Binding-site contacts:
Ligand atom O1 contacts residue GLN301 of chain 1.B at 3.0 Å (h-bond).
Ligand atom N3 contacts residue PHE304 of chain 1.B at 3.3 Å.
Ligand atom C5 contacts residue PHE304 of chain 1.B at 3.3 Å (hydrophobic).
Ligand atom N3 contacts residue PHE273 of chain 1.B at 3.5 Å.
Ligand atom C1 contacts residue PHE304 of chain 1.B at 3.7 Å (hydrophobic).
Ligand atom C4 contacts residue PHE304 of chain 1.B at 3.6 Å (hydrophobic).
Ligand atom C17 contacts residue ARG147 of chain 1.B at 3.9 Å.
Ligand atom C15 contacts residue HIS99 of chain 1.B at 3.7 Å.
Ligand atom C17 contacts residue HIS99 of chain 1.B at 3.4 Å.
Ligand atom O1 contacts residue PHE304 of chain 1.B at 3.5 Å.
Ligand atom C16 contacts residue PHE273 of chain 1.B at 2.9 Å (hydrophobic).
Ligand atom O6 contacts residue HIS99 of chain 1.B at 3.5 Å.
Ligand atom C2 contacts residue PHE273 of chain 1.B at 3.7 Å (hydrophobic).
Ligand atom C7 contacts residue PHE273 of chain 1.B at 3.4 Å (hydrophobic).
Ligand atom N1 contacts residue PHE304 of chain 1.B at 3.9 Å.
Ligand atom C18 contacts residue GLN301 of chain 1.B at 3.2 Å.
Ligand atom C2 contacts residue PHE304 of chain 1.B at 3.3 Å (hydrophobic).
Ligand atom N5 contacts residue THR148 of chain 1.B at 3.0 Å.
Ligand atom C18 contacts residue PHE304 of chain 1.B at 3.6 Å (hydrophobic).
Ligand atom O2 contacts residue PHE304 of chain 1.B at 3.6 Å.
Ligand atom C17 contacts residue GLU272 of chain 1.B at 3.6 Å.
Ligand atom N4 contacts residue PHE304 of chain 1.B at 3.3 Å.
Ligand atom C16 contacts residue HIS99 of chain 1.B at 3.6 Å.
Ligand atom C18 contacts residue SER300 of chain 1.B at 3.6 Å.
Ligand atom C3 contacts residue PHE304 of chain 1.B at 3.4 Å (hydrophobic).
Ligand atom C6 contacts residue PHE273 of chain 1.B at 3.5 Å (hydrophobic).
Ligand atom O5 contacts residue MET213 of chain 1.B at 3.8 Å.
Ligand atom O4 contacts residue MET213 of chain 1.B at 3.5 Å.
Ligand atom C17 contacts residue HIS144 of chain 1.B at 3.6 Å.
Ligand atom C17 contacts residue THR148 of chain 1.B at 3.9 Å.
Ligand atom N2 contacts residue PHE304 of chain 1.B at 3.6 Å.
Ligand atom C5 contacts residue PHE273 of chain 1.B at 3.4 Å (hydrophobic).
Ligand atom C15 contacts residue THR148 of chain 1.B at 3.4 Å.
Ligand atom C16 contacts residue ILE269 of chain 1.B at 3.5 Å (hydrophobic).
Ligand atom C21 contacts residue PHE291 of chain 1.B at 3.3 Å (hydrophobic).
Ligand atom N4 contacts residue PHE273 of chain 1.B at 3.8 Å.
Ligand atom C13 contacts residue TYR98 of chain 1.B at 3.1 Å (hydrophobic).
Ligand atom O2 contacts residue ILE269 of chain 1.B at 3.9 Å.
Ligand atom C14 contacts residue THR148 of chain 1.B at 3.9 Å.
Ligand atom C12 contacts residue TYR98 of chain 1.B at 3.5 Å (hydrophobic).

Sequence of chain 1.B:
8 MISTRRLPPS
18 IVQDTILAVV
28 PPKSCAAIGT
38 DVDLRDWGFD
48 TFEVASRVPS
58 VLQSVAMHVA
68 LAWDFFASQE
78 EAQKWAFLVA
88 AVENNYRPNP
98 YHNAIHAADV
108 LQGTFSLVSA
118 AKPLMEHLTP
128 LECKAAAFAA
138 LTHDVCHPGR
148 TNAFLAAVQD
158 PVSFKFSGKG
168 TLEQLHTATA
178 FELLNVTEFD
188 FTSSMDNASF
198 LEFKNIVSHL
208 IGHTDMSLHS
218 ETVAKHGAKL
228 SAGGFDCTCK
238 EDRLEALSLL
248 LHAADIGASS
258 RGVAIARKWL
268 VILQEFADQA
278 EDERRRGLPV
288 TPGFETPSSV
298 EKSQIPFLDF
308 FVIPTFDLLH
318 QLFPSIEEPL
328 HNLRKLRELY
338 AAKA

This protein binds this small molecule.
Small molecule (SMILES): CCCc1nn(C)c2c(=O)[nH]c(-c3cc(S(=O)(=O)NC(=O)OC(C)C)ccc3OCC)nc12